This protein binds this small molecule.
Small molecule (SMILES): CC(=O)N[C@@H]1[C@@H](O)[C@H](O)[C@@H](CO)O[C@H]1O

Sequence of chain 58.F:
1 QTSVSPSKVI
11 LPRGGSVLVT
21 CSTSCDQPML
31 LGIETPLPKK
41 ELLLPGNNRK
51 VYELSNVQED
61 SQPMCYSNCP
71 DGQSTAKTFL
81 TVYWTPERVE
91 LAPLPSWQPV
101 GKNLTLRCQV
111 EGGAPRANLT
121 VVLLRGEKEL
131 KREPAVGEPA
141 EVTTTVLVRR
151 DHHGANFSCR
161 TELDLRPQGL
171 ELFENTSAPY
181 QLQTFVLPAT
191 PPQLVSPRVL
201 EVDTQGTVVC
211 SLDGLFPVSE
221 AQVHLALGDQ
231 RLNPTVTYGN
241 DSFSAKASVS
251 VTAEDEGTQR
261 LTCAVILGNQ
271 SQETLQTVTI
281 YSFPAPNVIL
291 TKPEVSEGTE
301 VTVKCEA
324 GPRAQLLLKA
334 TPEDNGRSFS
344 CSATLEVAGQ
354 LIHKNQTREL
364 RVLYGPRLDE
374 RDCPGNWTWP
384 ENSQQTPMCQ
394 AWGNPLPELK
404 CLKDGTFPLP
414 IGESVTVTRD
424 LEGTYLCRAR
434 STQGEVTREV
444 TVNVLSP

Binding-site contacts:
Ligand atom O7 contacts residue ASN358 of chain 58.F at 3.3 Å (h-bond).
Ligand atom C1 contacts residue ASN358 of chain 58.F at 1.4 Å.
Ligand atom C7 contacts residue ASN358 of chain 58.F at 3.4 Å.
Ligand atom N2 contacts residue ASN358 of chain 58.F at 2.9 Å (h-bond).
Ligand atom C2 contacts residue ASN358 of chain 58.F at 2.5 Å.
Ligand atom C3 contacts residue ASN358 of chain 58.F at 3.8 Å.
Ligand atom C5 contacts residue ASN358 of chain 58.F at 3.6 Å.
Ligand atom C4 contacts residue ASN358 of chain 58.F at 4.2 Å.
Ligand atom O7 contacts residue SER345 of chain 58.F at 4.2 Å.
Ligand atom O5 contacts residue ASN358 of chain 58.F at 2.4 Å (h-bond).
Ligand atom O7 contacts residue SER343 of chain 58.F at 4.3 Å.